Sequence of chain 17.E:
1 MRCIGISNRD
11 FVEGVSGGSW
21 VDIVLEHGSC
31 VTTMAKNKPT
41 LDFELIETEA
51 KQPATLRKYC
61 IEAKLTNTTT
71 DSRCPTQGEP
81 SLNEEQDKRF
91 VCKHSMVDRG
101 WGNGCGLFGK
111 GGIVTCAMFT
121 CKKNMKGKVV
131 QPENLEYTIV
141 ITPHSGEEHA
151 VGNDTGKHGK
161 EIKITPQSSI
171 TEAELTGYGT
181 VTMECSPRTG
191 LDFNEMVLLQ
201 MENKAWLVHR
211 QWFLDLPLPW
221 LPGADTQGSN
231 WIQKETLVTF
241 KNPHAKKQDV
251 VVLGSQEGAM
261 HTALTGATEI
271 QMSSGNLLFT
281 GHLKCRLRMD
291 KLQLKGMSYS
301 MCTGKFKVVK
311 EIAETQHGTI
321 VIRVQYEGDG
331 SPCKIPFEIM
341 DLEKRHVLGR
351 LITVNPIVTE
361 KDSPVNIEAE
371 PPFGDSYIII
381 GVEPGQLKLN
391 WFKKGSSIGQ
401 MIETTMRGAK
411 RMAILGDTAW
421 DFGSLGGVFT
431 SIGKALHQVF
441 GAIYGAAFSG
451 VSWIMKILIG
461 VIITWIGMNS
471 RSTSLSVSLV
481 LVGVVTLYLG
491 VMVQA

Sequence of chain 17.C:
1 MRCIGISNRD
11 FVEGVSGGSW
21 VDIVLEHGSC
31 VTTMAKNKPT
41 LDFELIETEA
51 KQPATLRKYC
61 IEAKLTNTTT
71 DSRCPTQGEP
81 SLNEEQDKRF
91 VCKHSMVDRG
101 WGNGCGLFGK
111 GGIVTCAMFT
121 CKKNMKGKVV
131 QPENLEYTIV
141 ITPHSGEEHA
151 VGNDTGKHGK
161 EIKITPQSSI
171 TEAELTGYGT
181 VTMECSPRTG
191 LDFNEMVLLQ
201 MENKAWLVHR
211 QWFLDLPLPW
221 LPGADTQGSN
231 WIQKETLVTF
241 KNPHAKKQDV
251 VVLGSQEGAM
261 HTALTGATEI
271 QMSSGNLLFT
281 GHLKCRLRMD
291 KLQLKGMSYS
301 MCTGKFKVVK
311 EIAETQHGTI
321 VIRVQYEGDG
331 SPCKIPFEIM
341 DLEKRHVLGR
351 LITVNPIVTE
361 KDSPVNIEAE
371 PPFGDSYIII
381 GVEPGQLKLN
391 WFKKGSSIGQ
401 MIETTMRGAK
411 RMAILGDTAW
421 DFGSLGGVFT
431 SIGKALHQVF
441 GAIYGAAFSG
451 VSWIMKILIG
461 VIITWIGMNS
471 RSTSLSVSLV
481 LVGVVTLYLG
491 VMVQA

This small molecule binds to this protein.
Small molecule (SMILES): CC(=O)N[C@H]1[C@H](O[C@H]2[C@H](O)[C@@H](NC(C)=O)CO[C@@H]2CO)O[C@H](CO)[C@@H](O)[C@@H]1O

Binding-site contacts:
Ligand atom C8 contacts residue HIS149 of chain 17.C at 3.5 Å.
Ligand atom O5 contacts residue HIS149 of chain 17.C at 3.8 Å.
Ligand atom C7 contacts residue GLY102 of chain 17.E at 4.0 Å.
Ligand atom C8 contacts residue TRP101 of chain 17.E at 4.4 Å (hydrophobic).
Ligand atom O5 contacts residue THR155 of chain 17.C at 3.8 Å.
Ligand atom C6 contacts residue HIS149 of chain 17.C at 4.1 Å.
Ligand atom C2 contacts residue HIS149 of chain 17.C at 3.6 Å.
Ligand atom C8 contacts residue ASN153 of chain 17.C at 3.9 Å.
Ligand atom O6 contacts residue HIS158 of chain 17.C at 3.4 Å.
Ligand atom C5 contacts residue HIS158 of chain 17.C at 4.2 Å.
Ligand atom C4 contacts residue HIS149 of chain 17.C at 3.7 Å.
Ligand atom C1 contacts residue ASN153 of chain 17.C at 1.4 Å.
Ligand atom C6 contacts residue HIS158 of chain 17.C at 3.9 Å.
Ligand atom C1 contacts residue HIS158 of chain 17.C at 4.1 Å.
Ligand atom N2 contacts residue ASN153 of chain 17.C at 3.2 Å (h-bond).
Ligand atom O5 contacts residue GLY156 of chain 17.C at 3.9 Å.
Ligand atom O7 contacts residue ASN103 of chain 17.E at 4.5 Å.
Ligand atom C3 contacts residue HIS149 of chain 17.C at 4.3 Å.
Ligand atom C7 contacts residue TRP101 of chain 17.E at 4.3 Å (hydrophobic).
Ligand atom C1 contacts residue THR155 of chain 17.C at 3.7 Å.
Ligand atom C5 contacts residue GLY156 of chain 17.C at 4.0 Å.
Ligand atom O5 contacts residue HIS158 of chain 17.C at 3.2 Å.
Ligand atom C8 contacts residue ALA150 of chain 17.C at 4.5 Å (hydrophobic).
Ligand atom C3 contacts residue ASN153 of chain 17.C at 3.9 Å.
Ligand atom O7 contacts residue ASN153 of chain 17.C at 4.0 Å.
Ligand atom C6 contacts residue GLY156 of chain 17.C at 3.8 Å.
Ligand atom C2 contacts residue ASN153 of chain 17.C at 2.6 Å.
Ligand atom O7 contacts residue GLY102 of chain 17.E at 3.0 Å (h-bond).
Ligand atom O5 contacts residue ASN153 of chain 17.C at 2.2 Å (h-bond).
Ligand atom O3 contacts residue HIS149 of chain 17.C at 4.2 Å.
Ligand atom C5 contacts residue HIS149 of chain 17.C at 3.6 Å.
Ligand atom C5 contacts residue ASN153 of chain 17.C at 3.6 Å.
Ligand atom C1 contacts residue HIS149 of chain 17.C at 3.7 Å.
Ligand atom O6 contacts residue HIS149 of chain 17.C at 3.6 Å.
Ligand atom C7 contacts residue ASN153 of chain 17.C at 3.6 Å.
Ligand atom C4 contacts residue ASN153 of chain 17.C at 4.2 Å.
Ligand atom O7 contacts residue TRP101 of chain 17.E at 3.4 Å (h-bond).